The protein below binds the small molecule below.
Small molecule (SMILES): CC(=O)N[C@H]1[C@H](O[C@H]2[C@H](O)[C@@H](NC(C)=O)CO[C@@H]2CO)O[C@H](CO)[C@@H](O[C@@H]2O[C@H](CO)[C@@H](O)[C@H](O)[C@@H]2O)[C@@H]1O

Sequence of chain 2.A:
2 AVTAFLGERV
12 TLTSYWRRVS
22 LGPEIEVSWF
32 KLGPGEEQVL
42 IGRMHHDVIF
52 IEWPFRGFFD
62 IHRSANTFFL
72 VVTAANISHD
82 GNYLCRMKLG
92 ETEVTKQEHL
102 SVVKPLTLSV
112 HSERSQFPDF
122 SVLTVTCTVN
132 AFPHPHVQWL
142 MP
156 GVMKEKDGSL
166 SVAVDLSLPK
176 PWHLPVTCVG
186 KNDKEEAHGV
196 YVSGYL

Binding-site contacts:
Ligand atom O6 contacts residue PHE59 of chain 2.A at 3.7 Å.
Ligand atom C6 contacts residue HIS80 of chain 2.A at 3.7 Å.
Ligand atom C1 contacts residue ASN77 of chain 2.A at 1.4 Å.
Ligand atom C2 contacts residue PRO55 of chain 2.A at 3.6 Å (hydrophobic).
Ligand atom O6 contacts residue PHE56 of chain 2.A at 4.0 Å.
Ligand atom C8 contacts residue PHE56 of chain 2.A at 3.5 Å (hydrophobic).
Ligand atom O6 contacts residue HIS80 of chain 2.A at 2.8 Å (h-bond).
Ligand atom O7 contacts residue ASN77 of chain 2.A at 3.3 Å (h-bond).
Ligand atom O5 contacts residue PHE59 of chain 2.A at 3.6 Å.
Ligand atom O5 contacts residue SER79 of chain 2.A at 3.7 Å.
Ligand atom C7 contacts residue ASN77 of chain 2.A at 3.4 Å.
Ligand atom O6 contacts residue PHE60 of chain 2.A at 3.6 Å.
Ligand atom O5 contacts residue HIS80 of chain 2.A at 3.0 Å (h-bond).
Ligand atom C4 contacts residue ASN77 of chain 2.A at 4.2 Å.
Ligand atom C3 contacts residue ASN77 of chain 2.A at 3.7 Å.
Ligand atom C1 contacts residue PHE59 of chain 2.A at 4.1 Å (hydrophobic).
Ligand atom C3 contacts residue PRO55 of chain 2.A at 3.6 Å (hydrophobic).
Ligand atom C7 contacts residue PRO55 of chain 2.A at 3.7 Å (hydrophobic).
Ligand atom C5 contacts residue SER79 of chain 2.A at 3.8 Å.
Ligand atom C1 contacts residue SER79 of chain 2.A at 3.4 Å.
Ligand atom C8 contacts residue LYS161 of chain 2.A at 4.1 Å.
Ligand atom O5 contacts residue ASN77 of chain 2.A at 2.4 Å (h-bond).
Ligand atom O6 contacts residue SER79 of chain 2.A at 4.2 Å.
Ligand atom C2 contacts residue PHE59 of chain 2.A at 4.4 Å (hydrophobic).
Ligand atom C4 contacts residue PHE59 of chain 2.A at 3.9 Å (hydrophobic).
Ligand atom C8 contacts residue ASP162 of chain 2.A at 4.2 Å.
Ligand atom C1 contacts residue HIS80 of chain 2.A at 3.8 Å.
Ligand atom C5 contacts residue PHE59 of chain 2.A at 4.1 Å (hydrophobic).
Ligand atom N2 contacts residue PRO55 of chain 2.A at 2.8 Å (h-bond).
Ligand atom N2 contacts residue ASN77 of chain 2.A at 2.9 Å (h-bond).
Ligand atom C2 contacts residue ASN77 of chain 2.A at 2.4 Å.
Ligand atom C8 contacts residue PRO55 of chain 2.A at 3.7 Å (hydrophobic).
Ligand atom C1 contacts residue PRO55 of chain 2.A at 4.0 Å (hydrophobic).
Ligand atom C5 contacts residue HIS80 of chain 2.A at 3.8 Å.
Ligand atom C5 contacts residue ASN77 of chain 2.A at 3.7 Å.
Ligand atom C6 contacts residue PRO55 of chain 2.A at 4.4 Å (hydrophobic).
Ligand atom O3 contacts residue PRO55 of chain 2.A at 4.0 Å.
Ligand atom C6 contacts residue PHE59 of chain 2.A at 3.5 Å (hydrophobic).